Sequence of chain 1.A:
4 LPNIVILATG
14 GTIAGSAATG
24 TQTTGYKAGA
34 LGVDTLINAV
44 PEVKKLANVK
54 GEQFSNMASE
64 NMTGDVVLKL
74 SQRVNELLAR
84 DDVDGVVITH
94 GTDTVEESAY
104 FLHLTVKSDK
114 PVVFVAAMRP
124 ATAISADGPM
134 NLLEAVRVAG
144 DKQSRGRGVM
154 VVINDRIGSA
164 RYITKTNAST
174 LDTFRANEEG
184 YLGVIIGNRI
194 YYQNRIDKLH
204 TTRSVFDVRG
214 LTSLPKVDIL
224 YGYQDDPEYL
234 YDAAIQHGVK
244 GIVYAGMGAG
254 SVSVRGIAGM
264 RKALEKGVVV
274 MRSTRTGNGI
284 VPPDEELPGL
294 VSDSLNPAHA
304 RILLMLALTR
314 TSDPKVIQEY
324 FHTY

Sequence of chain 1.C:
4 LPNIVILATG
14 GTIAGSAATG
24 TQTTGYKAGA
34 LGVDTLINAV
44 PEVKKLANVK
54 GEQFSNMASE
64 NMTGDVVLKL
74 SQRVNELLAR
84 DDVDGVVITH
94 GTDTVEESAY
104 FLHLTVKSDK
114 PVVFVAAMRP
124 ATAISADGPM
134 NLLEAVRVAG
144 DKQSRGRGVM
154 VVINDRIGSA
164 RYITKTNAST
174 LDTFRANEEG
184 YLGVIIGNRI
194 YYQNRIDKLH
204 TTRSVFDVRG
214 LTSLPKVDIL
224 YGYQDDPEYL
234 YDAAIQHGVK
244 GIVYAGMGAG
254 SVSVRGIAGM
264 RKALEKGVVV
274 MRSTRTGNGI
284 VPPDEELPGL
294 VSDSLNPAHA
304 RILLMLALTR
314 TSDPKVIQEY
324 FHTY

Binding-site contacts:
Ligand atom CE contacts residue THR15 of chain 1.C at 2.4 Å.
Ligand atom N contacts residue SER254 of chain 1.A at 4.2 Å.
Ligand atom CA contacts residue GLU63 of chain 1.C at 3.6 Å.
Ligand atom OXT contacts residue GLY14 of chain 1.C at 3.6 Å.
Ligand atom C contacts residue GLU63 of chain 1.C at 3.3 Å.
Ligand atom CE contacts residue MET121 of chain 1.C at 3.6 Å (hydrophobic).
Ligand atom CE contacts residue TYR29 of chain 1.C at 2.2 Å (hydrophobic).
Ligand atom OZ contacts residue THR95 of chain 1.C at 2.5 Å (h-bond).
Ligand atom N contacts residue ASP96 of chain 1.C at 3.1 Å (salt-bridge).
Ligand atom C contacts residue GLY94 of chain 1.C at 3.8 Å.
Ligand atom C contacts residue ALA61 of chain 1.C at 4.2 Å (hydrophobic).
Ligand atom C contacts residue THR95 of chain 1.C at 4.1 Å.
Ligand atom CE contacts residue ALA120 of chain 1.C at 3.6 Å (hydrophobic).
Ligand atom OZ contacts residue MET121 of chain 1.C at 4.0 Å.
Ligand atom C contacts residue SER62 of chain 1.C at 3.3 Å.
Ligand atom O contacts residue SER62 of chain 1.C at 2.2 Å (h-bond).
Ligand atom CE contacts residue THR95 of chain 1.C at 3.8 Å.
Ligand atom O contacts residue GLU63 of chain 1.C at 3.5 Å (salt-bridge).
Ligand atom OXT contacts residue ALA61 of chain 1.C at 3.4 Å.
Ligand atom CB contacts residue TYR29 of chain 1.C at 3.7 Å (hydrophobic).
Ligand atom CG contacts residue TYR29 of chain 1.C at 2.5 Å (hydrophobic).
Ligand atom CB contacts residue THR15 of chain 1.C at 2.6 Å.
Ligand atom CA contacts residue ASP96 of chain 1.C at 3.2 Å.
Ligand atom CD contacts residue TYR29 of chain 1.C at 1.3 Å (hydrophobic).
Ligand atom CD contacts residue THR15 of chain 1.C at 1.4 Å.
Ligand atom OXT contacts residue GLU63 of chain 1.C at 3.7 Å.
Ligand atom CB contacts residue ALA31 of chain 1.C at 4.1 Å (hydrophobic).
Ligand atom OXT contacts residue ALA31 of chain 1.C at 3.8 Å.
Ligand atom C contacts residue ASP96 of chain 1.C at 3.9 Å.
Ligand atom N contacts residue GLU63 of chain 1.C at 2.8 Å (salt-bridge).
Ligand atom OZ contacts residue ALA120 of chain 1.C at 3.3 Å (h-bond).
Ligand atom CG contacts residue THR15 of chain 1.C at 2.4 Å.
Ligand atom OXT contacts residue SER62 of chain 1.C at 2.9 Å (h-bond).
Ligand atom OZ contacts residue TYR29 of chain 1.C at 3.5 Å (h-bond).
Ligand atom OZ contacts residue THR15 of chain 1.C at 2.8 Å (h-bond).
Ligand atom O contacts residue THR95 of chain 1.C at 3.7 Å.
Ligand atom CA contacts residue THR15 of chain 1.C at 4.1 Å.
Ligand atom O contacts residue GLY94 of chain 1.C at 3.7 Å.
Ligand atom OXT contacts residue GLY94 of chain 1.C at 3.5 Å.
Ligand atom O contacts residue ASP96 of chain 1.C at 3.1 Å.

This protein binds this small molecule.
Small molecule (SMILES): N[C@H](CCCCO)C(=O)O